A protein and the small-molecule ligand that binds it are described below.
Small molecule (SMILES): Nc1ncnc2c1ncn2[C@@H]1O[C@H]([C@@H]2O[C@@H]3[C@H](O[P](=O)(O)O2)[C@@H](CO[P](=O)(O)O[C@H]2[C@@H](O)[C@H](n4cnc5c(N)ncnc54)O[C@@H]2COP(=O)=O)O[C@H]3n2ccc(=O)[nH]c2=O)[C@@H](O[P](=O)(O)OC[C@H]2O[C@@H](n3ccc(=O)[nH]c3=O)[C@H](O)[C@@H]2O)[C@H]1O

Sequence of chain 43.F:
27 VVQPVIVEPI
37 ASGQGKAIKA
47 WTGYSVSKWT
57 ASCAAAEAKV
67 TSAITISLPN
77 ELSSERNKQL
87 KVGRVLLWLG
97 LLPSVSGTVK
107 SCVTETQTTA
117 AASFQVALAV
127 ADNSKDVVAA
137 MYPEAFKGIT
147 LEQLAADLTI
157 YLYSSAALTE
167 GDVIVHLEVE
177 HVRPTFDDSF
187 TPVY

Binding-site contacts:
Ligand atom O3' contacts residue GLU140 of chain 43.F at 4.4 Å.
Ligand atom C5' contacts residue ARG90 of chain 43.F at 4.3 Å.
Ligand atom C2' contacts residue LYS143 of chain 43.F at 3.7 Å.
Ligand atom C4 contacts residue TRP47 of chain 43.F at 3.3 Å (hydrophobic).
Ligand atom C6 contacts residue TRP47 of chain 43.F at 3.7 Å (hydrophobic).
Ligand atom N3 contacts residue TRP47 of chain 43.F at 3.4 Å.
Ligand atom C5 contacts residue TRP47 of chain 43.F at 3.8 Å (hydrophobic).
Ligand atom C1' contacts residue TRP47 of chain 43.F at 3.7 Å (hydrophobic).
Ligand atom C2' contacts residue GLU140 of chain 43.F at 3.0 Å.
Ligand atom C3' contacts residue GLU140 of chain 43.F at 3.8 Å.
Ligand atom N9 contacts residue LYS143 of chain 43.F at 3.2 Å (salt-bridge).
Ligand atom N9 contacts residue GLU140 of chain 43.F at 4.1 Å.
Ligand atom N6 contacts residue TRP47 of chain 43.F at 4.2 Å.
Ligand atom N7 contacts residue TRP47 of chain 43.F at 3.6 Å.
Ligand atom C1' contacts residue GLU140 of chain 43.F at 2.7 Å.
Ligand atom C1' contacts residue LYS143 of chain 43.F at 3.2 Å.
Ligand atom N7 contacts residue LYS143 of chain 43.F at 3.8 Å.
Ligand atom N1 contacts residue TRP47 of chain 43.F at 3.7 Å.
Ligand atom N9 contacts residue TRP47 of chain 43.F at 3.3 Å.
Ligand atom O4' contacts residue GLU140 of chain 43.F at 3.0 Å (salt-bridge).
Ligand atom C8 contacts residue TRP47 of chain 43.F at 3.6 Å (hydrophobic).
Ligand atom O2' contacts residue LYS143 of chain 43.F at 3.8 Å.
Ligand atom C4' contacts residue GLU140 of chain 43.F at 3.4 Å.
Ligand atom O4' contacts residue TRP47 of chain 43.F at 3.4 Å.
Ligand atom O4' contacts residue LYS143 of chain 43.F at 4.4 Å.
Ligand atom O4' contacts residue LYS143 of chain 43.F at 4.2 Å.
Ligand atom C2 contacts residue TRP47 of chain 43.F at 3.4 Å (hydrophobic).
Ligand atom C8 contacts residue LYS143 of chain 43.F at 2.7 Å.
Ligand atom O2' contacts residue GLU140 of chain 43.F at 2.3 Å (salt-bridge).